Sequence of chain 1.C:
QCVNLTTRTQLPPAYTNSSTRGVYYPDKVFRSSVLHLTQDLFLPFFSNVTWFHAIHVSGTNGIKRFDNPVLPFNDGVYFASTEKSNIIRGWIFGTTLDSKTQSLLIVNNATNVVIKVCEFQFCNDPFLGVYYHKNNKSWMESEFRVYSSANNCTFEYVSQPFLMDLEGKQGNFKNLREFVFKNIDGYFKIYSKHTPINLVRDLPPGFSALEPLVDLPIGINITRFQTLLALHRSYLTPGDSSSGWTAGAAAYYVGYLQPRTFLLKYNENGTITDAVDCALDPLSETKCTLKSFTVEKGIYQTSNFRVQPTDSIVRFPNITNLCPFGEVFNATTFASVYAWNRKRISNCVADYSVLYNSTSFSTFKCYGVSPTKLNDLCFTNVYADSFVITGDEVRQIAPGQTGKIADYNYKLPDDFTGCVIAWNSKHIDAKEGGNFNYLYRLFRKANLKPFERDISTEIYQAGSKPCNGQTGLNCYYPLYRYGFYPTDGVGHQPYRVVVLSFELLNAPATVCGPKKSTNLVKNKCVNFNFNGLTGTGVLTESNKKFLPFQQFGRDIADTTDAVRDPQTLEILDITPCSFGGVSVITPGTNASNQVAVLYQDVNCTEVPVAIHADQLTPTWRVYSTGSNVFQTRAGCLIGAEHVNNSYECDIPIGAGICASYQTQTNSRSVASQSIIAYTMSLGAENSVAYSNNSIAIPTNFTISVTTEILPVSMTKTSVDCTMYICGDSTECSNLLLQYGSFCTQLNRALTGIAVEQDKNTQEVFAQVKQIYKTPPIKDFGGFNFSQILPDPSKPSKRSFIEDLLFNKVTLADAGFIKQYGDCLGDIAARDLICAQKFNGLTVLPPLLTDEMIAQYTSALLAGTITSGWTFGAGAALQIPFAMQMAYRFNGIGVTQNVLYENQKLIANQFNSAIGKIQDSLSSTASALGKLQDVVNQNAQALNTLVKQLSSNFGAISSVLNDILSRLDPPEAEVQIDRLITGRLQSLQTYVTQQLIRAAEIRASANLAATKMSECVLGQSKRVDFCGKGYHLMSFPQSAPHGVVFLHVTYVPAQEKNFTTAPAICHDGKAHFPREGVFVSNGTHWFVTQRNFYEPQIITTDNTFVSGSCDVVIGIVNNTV

The small molecule below binds the protein below.
Small molecule (SMILES): CC(=O)N[C@@H]1[C@@H](O)[C@H](O)[C@@H](CO)O[C@H]1O

Binding-site contacts:
Ligand atom C5 contacts residue TYR493 of chain 1.A at 4.3 Å (hydrophobic).
Ligand atom C8 contacts residue TYR489 of chain 1.A at 4.1 Å (hydrophobic).
Ligand atom O7 contacts residue PHE456 of chain 1.A at 4.1 Å.
Ligand atom N2 contacts residue ASN370 of chain 1.C at 2.8 Å (h-bond).
Ligand atom C5 contacts residue ASN370 of chain 1.C at 3.7 Å.
Ligand atom C4 contacts residue ASN370 of chain 1.C at 4.2 Å.
Ligand atom C6 contacts residue TYR453 of chain 1.A at 4.4 Å (hydrophobic).
Ligand atom C7 contacts residue TYR493 of chain 1.A at 4.2 Å (hydrophobic).
Ligand atom C3 contacts residue ASN370 of chain 1.C at 3.8 Å.
Ligand atom C7 contacts residue ASN370 of chain 1.C at 3.4 Å.
Ligand atom O5 contacts residue ASN370 of chain 1.C at 2.4 Å (h-bond).
Ligand atom O7 contacts residue TYR493 of chain 1.A at 3.1 Å (h-bond).
Ligand atom O4 contacts residue TYR493 of chain 1.A at 4.4 Å.
Ligand atom C2 contacts residue ASN370 of chain 1.C at 2.4 Å.
Ligand atom C1 contacts residue ASN370 of chain 1.C at 1.4 Å.
Ligand atom C8 contacts residue ASN370 of chain 1.C at 4.4 Å.
Ligand atom O7 contacts residue ASN370 of chain 1.C at 3.6 Å (h-bond).
Ligand atom C8 contacts residue PHE456 of chain 1.A at 4.2 Å (hydrophobic).

Sequence of chain 1.A:
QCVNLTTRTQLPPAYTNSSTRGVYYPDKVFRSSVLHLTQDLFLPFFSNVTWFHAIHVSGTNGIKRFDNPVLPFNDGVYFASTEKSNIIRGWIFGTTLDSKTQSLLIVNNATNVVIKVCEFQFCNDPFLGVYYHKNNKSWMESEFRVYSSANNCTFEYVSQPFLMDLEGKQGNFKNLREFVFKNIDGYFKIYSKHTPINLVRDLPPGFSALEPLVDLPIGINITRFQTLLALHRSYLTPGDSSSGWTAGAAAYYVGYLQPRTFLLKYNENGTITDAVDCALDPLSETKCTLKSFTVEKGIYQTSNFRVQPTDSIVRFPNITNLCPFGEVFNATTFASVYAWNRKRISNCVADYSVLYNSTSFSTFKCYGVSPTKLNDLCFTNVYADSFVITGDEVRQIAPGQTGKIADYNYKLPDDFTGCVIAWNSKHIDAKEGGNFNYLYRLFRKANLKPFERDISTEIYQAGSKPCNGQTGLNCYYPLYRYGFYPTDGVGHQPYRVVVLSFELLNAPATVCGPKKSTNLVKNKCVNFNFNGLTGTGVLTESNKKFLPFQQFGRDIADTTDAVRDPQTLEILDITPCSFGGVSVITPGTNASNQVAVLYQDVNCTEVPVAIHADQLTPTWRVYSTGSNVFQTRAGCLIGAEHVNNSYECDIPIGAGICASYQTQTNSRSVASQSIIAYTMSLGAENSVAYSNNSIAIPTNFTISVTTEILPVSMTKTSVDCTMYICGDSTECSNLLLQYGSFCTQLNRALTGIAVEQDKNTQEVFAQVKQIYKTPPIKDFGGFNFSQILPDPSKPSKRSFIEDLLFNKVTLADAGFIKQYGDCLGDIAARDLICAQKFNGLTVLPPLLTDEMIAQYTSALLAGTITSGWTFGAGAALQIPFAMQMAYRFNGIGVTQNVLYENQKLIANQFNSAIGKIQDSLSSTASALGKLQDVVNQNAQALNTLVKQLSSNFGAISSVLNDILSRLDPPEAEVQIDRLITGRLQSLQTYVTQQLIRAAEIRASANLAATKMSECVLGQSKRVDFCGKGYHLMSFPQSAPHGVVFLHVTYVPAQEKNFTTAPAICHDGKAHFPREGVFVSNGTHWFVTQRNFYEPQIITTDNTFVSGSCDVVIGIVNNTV